Binding-site contacts:
Ligand atom O3 contacts residue ASN154 of chain 47.E at 4.1 Å.
Ligand atom C1 contacts residue THR156 of chain 47.E at 3.4 Å.
Ligand atom O5 contacts residue THR156 of chain 47.E at 3.2 Å (h-bond).
Ligand atom C6 contacts residue THR156 of chain 47.E at 4.4 Å.
Ligand atom C7 contacts residue GLY150 of chain 47.E at 3.9 Å.
Ligand atom N2 contacts residue ASN154 of chain 47.E at 1.4 Å (h-bond).
Ligand atom C7 contacts residue MET151 of chain 47.E at 4.3 Å (hydrophobic).
Ligand atom O7 contacts residue MET151 of chain 47.E at 3.6 Å.
Ligand atom C8 contacts residue VAL153 of chain 47.E at 4.3 Å (hydrophobic).
Ligand atom O7 contacts residue ASN154 of chain 47.E at 3.2 Å (h-bond).
Ligand atom C1 contacts residue ASN154 of chain 47.E at 2.9 Å.
Ligand atom O5 contacts residue ASN154 of chain 47.E at 4.2 Å.
Ligand atom C5 contacts residue THR156 of chain 47.E at 3.8 Å.
Ligand atom C2 contacts residue ASN154 of chain 47.E at 2.6 Å.
Ligand atom C3 contacts residue ASN154 of chain 47.E at 3.6 Å.
Ligand atom O7 contacts residue GLY150 of chain 47.E at 3.7 Å.
Ligand atom C8 contacts residue GLY150 of chain 47.E at 3.5 Å.
Ligand atom O6 contacts residue THR156 of chain 47.E at 3.5 Å (h-bond).
Ligand atom C8 contacts residue ASN154 of chain 47.E at 2.4 Å.
Ligand atom C7 contacts residue ASN154 of chain 47.E at 2.0 Å.

Sequence of chain 47.E:
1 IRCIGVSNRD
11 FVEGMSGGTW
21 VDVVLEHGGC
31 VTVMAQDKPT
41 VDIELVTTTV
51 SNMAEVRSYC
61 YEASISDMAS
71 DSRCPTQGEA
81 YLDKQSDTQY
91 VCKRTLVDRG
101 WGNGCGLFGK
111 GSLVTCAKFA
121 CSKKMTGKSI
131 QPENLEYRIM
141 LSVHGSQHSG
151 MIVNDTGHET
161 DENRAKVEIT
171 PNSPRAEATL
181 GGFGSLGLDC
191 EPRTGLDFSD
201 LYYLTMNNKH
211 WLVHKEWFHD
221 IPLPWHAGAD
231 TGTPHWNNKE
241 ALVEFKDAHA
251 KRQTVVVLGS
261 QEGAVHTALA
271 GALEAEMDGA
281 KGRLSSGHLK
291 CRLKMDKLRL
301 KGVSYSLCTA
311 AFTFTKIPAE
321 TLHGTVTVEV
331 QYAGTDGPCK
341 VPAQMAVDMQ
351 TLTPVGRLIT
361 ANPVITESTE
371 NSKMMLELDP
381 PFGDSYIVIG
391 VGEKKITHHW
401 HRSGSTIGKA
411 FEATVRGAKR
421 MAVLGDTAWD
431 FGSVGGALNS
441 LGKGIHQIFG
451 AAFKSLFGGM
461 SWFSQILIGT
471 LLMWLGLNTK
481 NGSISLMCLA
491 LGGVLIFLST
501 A

The small molecule below binds the protein below.
Small molecule (SMILES): CC(=O)N[C@H]1[C@H](O[C@H]2[C@H](O)[C@@H](NC(C)=O)CO[C@@H]2CO)O[C@H](CO)[C@@H](O)[C@@H]1O